The protein below binds the small molecule below.
Small molecule (SMILES): NC[C@@H]1O[C@H](O[C@H]2[C@@H](O)[C@H](O[C@@H]3[C@@H](O)[C@H](N)C[C@H](N)[C@H]3O[C@H]3O[C@H](CO)[C@@H](O)[C@H](O)[C@H]3N)O[C@@H]2CO)[C@H](N)[C@@H](O)[C@@H]1O

Binding-site contacts:
Ligand atom O34 contacts residue MG1 of chain 1.ID at 3.2 Å.
Ligand atom N32 contacts residue GLU80 of chain 1.D at 3.6 Å.
Ligand atom C32 contacts residue GLU80 of chain 1.D at 4.3 Å.
Ligand atom N21 contacts residue LYS83 of chain 1.D at 3.9 Å.
Ligand atom N32 contacts residue LYS83 of chain 1.D at 4.0 Å.
Ligand atom C34 contacts residue MG1 of chain 1.ID at 4.2 Å.

Sequence of chain 1.D:
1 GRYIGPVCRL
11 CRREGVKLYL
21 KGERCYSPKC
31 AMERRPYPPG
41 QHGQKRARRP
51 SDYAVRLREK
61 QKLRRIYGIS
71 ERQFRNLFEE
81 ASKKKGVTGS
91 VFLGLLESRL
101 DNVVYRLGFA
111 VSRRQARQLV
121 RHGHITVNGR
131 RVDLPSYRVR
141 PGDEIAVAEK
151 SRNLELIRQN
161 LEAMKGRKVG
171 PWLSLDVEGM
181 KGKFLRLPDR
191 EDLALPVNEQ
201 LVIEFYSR